Sequence of chain 1.B:
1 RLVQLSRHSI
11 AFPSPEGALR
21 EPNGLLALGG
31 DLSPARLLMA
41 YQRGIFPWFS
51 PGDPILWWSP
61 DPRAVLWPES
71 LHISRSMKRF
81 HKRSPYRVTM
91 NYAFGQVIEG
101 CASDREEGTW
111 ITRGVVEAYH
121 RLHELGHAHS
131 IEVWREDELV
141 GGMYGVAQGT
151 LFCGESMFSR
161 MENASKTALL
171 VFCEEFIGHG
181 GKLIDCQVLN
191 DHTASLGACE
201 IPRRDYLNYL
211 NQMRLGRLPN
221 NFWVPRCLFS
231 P

A small-molecule ligand and the protein it binds are described below.
Small molecule (SMILES): Nc1ncnc2c1ncn2[C@H]1C[C@H](O)[C@@H](CO)O1

Binding-site contacts:
Ligand atom C1' contacts residue TRP110 of chain 1.B at 3.8 Å (hydrophobic).
Ligand atom C2 contacts residue PHE46 of chain 1.B at 4.1 Å (hydrophobic).
Ligand atom C4' contacts residue SER156 of chain 1.B at 4.2 Å.
Ligand atom O3' contacts residue HIS192 of chain 1.B at 4.1 Å.
Ligand atom C2' contacts residue SER156 of chain 1.B at 4.2 Å.
Ligand atom O5' contacts residue HIS192 of chain 1.B at 3.1 Å.
Ligand atom N3 contacts residue TRP48 of chain 1.B at 3.9 Å.
Ligand atom C8 contacts residue GLU107 of chain 1.B at 3.7 Å.
Ligand atom C1' contacts residue PHE1 of chain 1.G at 4.1 Å (hydrophobic).
Ligand atom C2' contacts residue PHE1 of chain 1.G at 2.8 Å (hydrophobic).
Ligand atom C4 contacts residue GLN187 of chain 1.B at 4.3 Å.
Ligand atom C5' contacts residue PHE1 of chain 1.G at 4.2 Å (hydrophobic).
Ligand atom C2 contacts residue TRP48 of chain 1.B at 3.4 Å (hydrophobic).
Ligand atom C2 contacts residue GLN187 of chain 1.B at 3.4 Å.
Ligand atom O3' contacts residue PHE1 of chain 1.G at 1.3 Å.
Ligand atom C4' contacts residue PHE1 of chain 1.G at 3.6 Å (hydrophobic).
Ligand atom N1 contacts residue PHE46 of chain 1.B at 4.0 Å.
Ligand atom O4' contacts residue TRP110 of chain 1.B at 4.1 Å.
Ligand atom N7 contacts residue ASN190 of chain 1.B at 3.8 Å.
Ligand atom N9 contacts residue TRP110 of chain 1.B at 4.3 Å.
Ligand atom O5' contacts residue MET157 of chain 1.B at 4.0 Å.
Ligand atom C1' contacts residue GLU155 of chain 1.B at 3.9 Å.
Ligand atom C5' contacts residue GLU107 of chain 1.B at 4.0 Å.
Ligand atom C5 contacts residue TRP48 of chain 1.B at 4.2 Å (hydrophobic).
Ligand atom N1 contacts residue TRP48 of chain 1.B at 3.5 Å.
Ligand atom O4' contacts residue GLU107 of chain 1.B at 3.6 Å.
Ligand atom O5' contacts residue PHE1 of chain 1.G at 4.3 Å.
Ligand atom N6 contacts residue TRP48 of chain 1.B at 4.3 Å.
Ligand atom N3 contacts residue GLN187 of chain 1.B at 3.3 Å (h-bond).
Ligand atom C3' contacts residue PHE1 of chain 1.G at 2.3 Å (hydrophobic).
Ligand atom C5' contacts residue HIS192 of chain 1.B at 3.7 Å.
Ligand atom O3' contacts residue GLU155 of chain 1.B at 4.3 Å.
Ligand atom C6 contacts residue VAL188 of chain 1.B at 4.1 Å (hydrophobic).
Ligand atom O3' contacts residue SER156 of chain 1.B at 4.0 Å.
Ligand atom C4 contacts residue TRP48 of chain 1.B at 4.2 Å (hydrophobic).
Ligand atom C6 contacts residue TRP48 of chain 1.B at 4.0 Å (hydrophobic).
Ligand atom C2' contacts residue GLU155 of chain 1.B at 3.2 Å.
Ligand atom C8 contacts residue ASN190 of chain 1.B at 3.9 Å.
Ligand atom N3 contacts residue TRP110 of chain 1.B at 4.1 Å.
Ligand atom N6 contacts residue VAL188 of chain 1.B at 3.6 Å.